A small-molecule ligand and the protein it binds are described below.
Small molecule (SMILES): CC[C@H](C)[C@H](NC(=O)[C@@H](NC(=O)[C@H](O)[C@@H](C=O)C(C)C)C(C)C)C(=O)O

Sequence of chain 1.Y:
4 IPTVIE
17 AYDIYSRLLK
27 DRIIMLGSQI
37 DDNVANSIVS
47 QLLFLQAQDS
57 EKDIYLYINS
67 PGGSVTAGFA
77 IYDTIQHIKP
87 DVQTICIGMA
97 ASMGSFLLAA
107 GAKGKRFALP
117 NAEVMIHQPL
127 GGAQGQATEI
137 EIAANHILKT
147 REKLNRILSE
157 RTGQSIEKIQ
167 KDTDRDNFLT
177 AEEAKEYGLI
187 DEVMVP

Sequence of chain 1.X:
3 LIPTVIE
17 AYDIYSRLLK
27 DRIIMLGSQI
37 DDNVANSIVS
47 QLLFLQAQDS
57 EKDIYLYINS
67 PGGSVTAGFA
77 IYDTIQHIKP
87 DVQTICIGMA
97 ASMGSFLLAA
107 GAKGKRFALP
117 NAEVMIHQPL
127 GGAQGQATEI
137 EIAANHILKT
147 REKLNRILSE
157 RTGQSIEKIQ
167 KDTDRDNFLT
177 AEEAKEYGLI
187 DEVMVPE

Binding-site contacts:
Ligand atom C24 contacts residue HIS142 of chain 1.X at 3.6 Å.
Ligand atom C16 contacts residue LEU126 of chain 1.X at 4.0 Å (hydrophobic).
Ligand atom O3 contacts residue GLY69 of chain 1.X at 3.5 Å (h-bond).
Ligand atom C6 contacts residue HIS123 of chain 1.X at 3.9 Å.
Ligand atom C25 contacts residue LEU126 of chain 1.X at 3.9 Å (hydrophobic).
Ligand atom O19 contacts residue SER70 of chain 1.X at 3.6 Å.
Ligand atom O10 contacts residue SER98 of chain 1.X at 3.1 Å.
Ligand atom C15 contacts residue LEU126 of chain 1.X at 3.9 Å (hydrophobic).
Ligand atom C9 contacts residue SER98 of chain 1.X at 3.4 Å.
Ligand atom C17 contacts residue LEU126 of chain 1.X at 3.6 Å (hydrophobic).
Ligand atom C21 contacts residue LEU126 of chain 1.X at 3.9 Å (hydrophobic).
Ligand atom O12 contacts residue PRO125 of chain 1.X at 3.4 Å.
Ligand atom O10 contacts residue MET99 of chain 1.X at 4.0 Å.
Ligand atom N20 contacts residue LEU126 of chain 1.X at 2.9 Å (h-bond).
Ligand atom C4 contacts residue HIS123 of chain 1.X at 3.8 Å.
Ligand atom O3 contacts residue GLY68 of chain 1.X at 3.2 Å.
Ligand atom C1 contacts residue SER98 of chain 1.X at 1.4 Å.
Ligand atom C9 contacts residue GLY69 of chain 1.X at 3.2 Å.
Ligand atom C14 contacts residue LEU126 of chain 1.X at 3.3 Å (hydrophobic).
Ligand atom C23 contacts residue VAL71 of chain 1.X at 3.4 Å (hydrophobic).
Ligand atom O10 contacts residue VAL71 of chain 1.X at 3.9 Å.
Ligand atom C14 contacts residue GLY69 of chain 1.X at 4.0 Å.
Ligand atom C42 contacts residue THR146 of chain 1.X at 3.4 Å.
Ligand atom O3 contacts residue PRO67 of chain 1.X at 3.0 Å (h-bond).
Ligand atom C7 contacts residue GLY69 of chain 1.X at 3.5 Å.
Ligand atom C1 contacts residue PRO67 of chain 1.X at 4.0 Å (hydrophobic).
Ligand atom C6 contacts residue LEU126 of chain 1.X at 3.4 Å (hydrophobic).
Ligand atom O12 contacts residue LEU126 of chain 1.X at 2.9 Å (h-bond).
Ligand atom C42 contacts residue VAL71 of chain 1.X at 3.4 Å (hydrophobic).
Ligand atom C18 contacts residue LEU126 of chain 1.X at 3.6 Å (hydrophobic).
Ligand atom O3 contacts residue SER98 of chain 1.X at 2.2 Å (h-bond).
Ligand atom C11 contacts residue GLY69 of chain 1.X at 3.5 Å.
Ligand atom O19 contacts residue VAL71 of chain 1.X at 3.2 Å (h-bond).
Ligand atom N13 contacts residue GLY69 of chain 1.X at 2.8 Å (h-bond).
Ligand atom C1 contacts residue HIS123 of chain 1.X at 3.5 Å.
Ligand atom O27 contacts residue GLY127 of chain 1.X at 3.3 Å.
Ligand atom C5 contacts residue SER98 of chain 1.X at 3.7 Å.
Ligand atom C6 contacts residue SER98 of chain 1.X at 3.8 Å.
Ligand atom C4 contacts residue SER98 of chain 1.X at 2.5 Å.
Ligand atom O27 contacts residue LEU126 of chain 1.X at 3.5 Å (h-bond).